A protein and the small-molecule ligand that binds it are described below.
Small molecule (SMILES): Cc1cc(CCCCCOc2ccc(C3=N[C@@H](C)CO3)cc2)on1

Sequence of chain 23.A:
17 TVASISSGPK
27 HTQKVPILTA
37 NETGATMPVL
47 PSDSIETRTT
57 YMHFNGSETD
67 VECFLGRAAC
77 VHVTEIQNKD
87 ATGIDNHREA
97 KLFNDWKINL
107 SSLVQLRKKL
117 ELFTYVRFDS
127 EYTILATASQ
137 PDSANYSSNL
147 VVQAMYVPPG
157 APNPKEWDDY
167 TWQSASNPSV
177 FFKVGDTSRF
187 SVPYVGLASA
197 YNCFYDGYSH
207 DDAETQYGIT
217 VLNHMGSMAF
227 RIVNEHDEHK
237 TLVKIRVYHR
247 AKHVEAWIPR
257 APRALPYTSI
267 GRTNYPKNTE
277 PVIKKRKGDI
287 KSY

Sequence of chain 23.C:
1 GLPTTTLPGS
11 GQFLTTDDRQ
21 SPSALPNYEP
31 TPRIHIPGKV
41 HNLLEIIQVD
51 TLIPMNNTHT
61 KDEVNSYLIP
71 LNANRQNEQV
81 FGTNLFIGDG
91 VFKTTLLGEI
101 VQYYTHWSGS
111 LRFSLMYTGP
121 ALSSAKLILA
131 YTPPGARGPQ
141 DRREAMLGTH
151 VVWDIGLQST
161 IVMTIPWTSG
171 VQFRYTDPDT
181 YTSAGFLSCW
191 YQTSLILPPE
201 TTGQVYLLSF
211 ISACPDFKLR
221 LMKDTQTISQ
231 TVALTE

Sequence of chain 24.C:
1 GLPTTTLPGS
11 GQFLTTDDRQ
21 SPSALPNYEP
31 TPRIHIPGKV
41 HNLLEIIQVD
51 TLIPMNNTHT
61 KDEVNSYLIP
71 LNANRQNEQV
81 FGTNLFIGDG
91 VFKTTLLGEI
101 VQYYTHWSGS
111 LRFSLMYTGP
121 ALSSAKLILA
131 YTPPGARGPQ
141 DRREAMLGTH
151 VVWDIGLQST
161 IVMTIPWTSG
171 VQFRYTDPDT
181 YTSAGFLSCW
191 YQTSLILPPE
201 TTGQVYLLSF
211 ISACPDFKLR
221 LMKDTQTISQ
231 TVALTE

Binding-site contacts:
Ligand atom CM1 contacts residue LEU14 of chain 24.C at 3.3 Å (hydrophobic).
Ligand atom C2B contacts residue VAL188 of chain 23.A at 3.3 Å (hydrophobic).
Ligand atom C6B contacts residue TYR128 of chain 23.A at 3.4 Å (hydrophobic).
Ligand atom C4 contacts residue TYR197 of chain 23.A at 3.9 Å (hydrophobic).
Ligand atom C4 contacts residue PHE124 of chain 23.A at 3.9 Å (hydrophobic).
Ligand atom CM1 contacts residue SER175 of chain 23.A at 3.9 Å.
Ligand atom C4B contacts residue PHE186 of chain 23.A at 3.9 Å (hydrophobic).
Ligand atom C5B contacts residue MET224 of chain 23.A at 3.2 Å (hydrophobic).
Ligand atom C5 contacts residue LEU106 of chain 23.A at 3.8 Å (hydrophobic).
Ligand atom C4C contacts residue VAL191 of chain 23.A at 3.3 Å (hydrophobic).
Ligand atom N3A contacts residue TYR152 of chain 23.A at 3.6 Å.
Ligand atom C4B contacts residue TYR152 of chain 23.A at 4.0 Å (hydrophobic).
Ligand atom C1B contacts residue VAL188 of chain 23.A at 3.7 Å (hydrophobic).
Ligand atom C5A contacts residue PHE186 of chain 23.A at 3.7 Å (hydrophobic).
Ligand atom C5B contacts residue PHE186 of chain 23.A at 3.9 Å (hydrophobic).
Ligand atom C4 contacts residue LEU106 of chain 23.A at 3.6 Å (hydrophobic).
Ligand atom C6B contacts residue MET224 of chain 23.A at 3.6 Å (hydrophobic).
Ligand atom C2C contacts residue TYR197 of chain 23.A at 3.8 Å (hydrophobic).
Ligand atom C5A contacts residue VAL176 of chain 23.A at 3.8 Å (hydrophobic).
Ligand atom O1B contacts residue TYR128 of chain 23.A at 3.4 Å (h-bond).
Ligand atom C2A contacts residue PHE186 of chain 23.A at 3.6 Å (hydrophobic).
Ligand atom C4A contacts residue PRO174 of chain 23.A at 3.4 Å (hydrophobic).
Ligand atom O1 contacts residue ASN219 of chain 23.A at 3.9 Å.
Ligand atom C3B contacts residue VAL188 of chain 23.A at 3.5 Å (hydrophobic).
Ligand atom O1A contacts residue PHE186 of chain 23.A at 3.2 Å.
Ligand atom N3A contacts residue PRO174 of chain 23.A at 3.9 Å.
Ligand atom C2A contacts residue TYR152 of chain 23.A at 3.8 Å (hydrophobic).
Ligand atom N3A contacts residue ALA24 of chain 23.C at 3.9 Å.
Ligand atom C3B contacts residue TYR152 of chain 23.A at 3.6 Å (hydrophobic).
Ligand atom CM1 contacts residue VAL176 of chain 23.A at 3.4 Å (hydrophobic).
Ligand atom C1B contacts residue TYR128 of chain 23.A at 3.7 Å (hydrophobic).
Ligand atom N2 contacts residue ASN219 of chain 23.A at 3.0 Å (h-bond).
Ligand atom C3C contacts residue TYR128 of chain 23.A at 3.3 Å (hydrophobic).
Ligand atom C4C contacts residue TYR197 of chain 23.A at 4.0 Å (hydrophobic).
Ligand atom C5C contacts residue VAL191 of chain 23.A at 3.7 Å (hydrophobic).
Ligand atom C6B contacts residue ILE104 of chain 23.A at 3.6 Å (hydrophobic).
Ligand atom C1C contacts residue LEU106 of chain 23.A at 3.6 Å (hydrophobic).
Ligand atom C3 contacts residue ASN219 of chain 23.A at 3.9 Å.
Ligand atom CM1 contacts residue PRO174 of chain 23.A at 3.8 Å (hydrophobic).
Ligand atom C1B contacts residue ILE104 of chain 23.A at 4.0 Å (hydrophobic).